Sequence of chain 5.A:
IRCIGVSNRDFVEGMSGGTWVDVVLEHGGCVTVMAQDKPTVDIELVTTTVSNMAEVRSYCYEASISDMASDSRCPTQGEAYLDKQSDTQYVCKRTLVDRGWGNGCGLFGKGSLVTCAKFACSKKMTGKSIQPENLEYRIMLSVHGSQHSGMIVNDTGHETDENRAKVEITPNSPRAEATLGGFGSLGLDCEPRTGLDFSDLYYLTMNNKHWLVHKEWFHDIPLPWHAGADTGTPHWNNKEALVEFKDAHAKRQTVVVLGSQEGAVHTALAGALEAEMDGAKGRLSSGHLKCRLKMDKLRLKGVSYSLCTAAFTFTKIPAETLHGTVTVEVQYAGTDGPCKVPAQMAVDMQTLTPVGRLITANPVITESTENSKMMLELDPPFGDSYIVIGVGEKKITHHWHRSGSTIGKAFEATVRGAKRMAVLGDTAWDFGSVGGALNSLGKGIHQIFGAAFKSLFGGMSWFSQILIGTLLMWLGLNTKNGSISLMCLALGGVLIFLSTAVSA

Binding-site contacts:
Ligand atom C6 contacts residue THR160 of chain 5.A at 3.7 Å.
Ligand atom O7 contacts residue ASN154 of chain 5.A at 2.7 Å (h-bond).
Ligand atom C8 contacts residue VAL153 of chain 5.A at 4.4 Å (hydrophobic).
Ligand atom N2 contacts residue ASN154 of chain 5.A at 3.0 Å (h-bond).
Ligand atom C8 contacts residue ILE152 of chain 5.A at 4.3 Å (hydrophobic).
Ligand atom O5 contacts residue THR160 of chain 5.A at 3.2 Å.
Ligand atom C2 contacts residue THR160 of chain 5.A at 2.7 Å.
Ligand atom C6 contacts residue HIS158 of chain 5.A at 4.0 Å.
Ligand atom O5 contacts residue ASN154 of chain 5.A at 2.4 Å (h-bond).
Ligand atom C2 contacts residue ASN154 of chain 5.A at 2.5 Å.
Ligand atom C7 contacts residue ASN154 of chain 5.A at 3.0 Å.
Ligand atom C4 contacts residue THR160 of chain 5.A at 3.6 Å.
Ligand atom O6 contacts residue HIS158 of chain 5.A at 3.4 Å (h-bond).
Ligand atom C8 contacts residue ASN154 of chain 5.A at 4.1 Å.
Ligand atom C5 contacts residue THR160 of chain 5.A at 3.7 Å.
Ligand atom O7 contacts residue ASP161 of chain 5.A at 3.7 Å.
Ligand atom C3 contacts residue ASN154 of chain 5.A at 3.9 Å.
Ligand atom O5 contacts residue HIS158 of chain 5.A at 3.8 Å.
Ligand atom O7 contacts residue THR160 of chain 5.A at 2.5 Å.
Ligand atom C5 contacts residue ASN154 of chain 5.A at 3.8 Å.
Ligand atom O3 contacts residue THR160 of chain 5.A at 4.3 Å.
Ligand atom C3 contacts residue THR160 of chain 5.A at 3.9 Å.
Ligand atom C1 contacts residue THR160 of chain 5.A at 3.0 Å.
Ligand atom C7 contacts residue THR160 of chain 5.A at 3.4 Å.
Ligand atom C1 contacts residue ASN154 of chain 5.A at 1.6 Å.
Ligand atom C4 contacts residue ASN154 of chain 5.A at 4.3 Å.
Ligand atom N2 contacts residue THR160 of chain 5.A at 3.5 Å.

The small molecule below binds the protein below.
Small molecule (SMILES): CC(=O)N[C@@H]1[C@@H](O)[C@H](O)[C@@H](CO)O[C@H]1O